Binding-site contacts:
Ligand atom C4 contacts residue THR497 of chain 1.J at 4.2 Å.
Ligand atom N2 contacts residue GLY495 of chain 1.J at 4.4 Å.
Ligand atom C1 contacts residue GLY495 of chain 1.J at 4.5 Å.
Ligand atom C2 contacts residue GLY495 of chain 1.J at 3.8 Å.
Ligand atom C1 contacts residue THR497 of chain 1.J at 1.4 Å.
Ligand atom O7 contacts residue THR497 of chain 1.J at 3.8 Å.
Ligand atom O5 contacts residue THR497 of chain 1.J at 2.4 Å (h-bond).
Ligand atom O5 contacts residue ALA508 of chain 1.J at 4.2 Å.
Ligand atom C5 contacts residue THR497 of chain 1.J at 3.7 Å.
Ligand atom N2 contacts residue THR497 of chain 1.J at 2.8 Å (h-bond).
Ligand atom C3 contacts residue THR497 of chain 1.J at 3.7 Å.
Ligand atom C2 contacts residue THR497 of chain 1.J at 2.3 Å.
Ligand atom O3 contacts residue GLY495 of chain 1.J at 4.5 Å.
Ligand atom C6 contacts residue ALA508 of chain 1.J at 4.2 Å (hydrophobic).
Ligand atom C7 contacts residue THR497 of chain 1.J at 3.5 Å.

Sequence of chain 1.J:
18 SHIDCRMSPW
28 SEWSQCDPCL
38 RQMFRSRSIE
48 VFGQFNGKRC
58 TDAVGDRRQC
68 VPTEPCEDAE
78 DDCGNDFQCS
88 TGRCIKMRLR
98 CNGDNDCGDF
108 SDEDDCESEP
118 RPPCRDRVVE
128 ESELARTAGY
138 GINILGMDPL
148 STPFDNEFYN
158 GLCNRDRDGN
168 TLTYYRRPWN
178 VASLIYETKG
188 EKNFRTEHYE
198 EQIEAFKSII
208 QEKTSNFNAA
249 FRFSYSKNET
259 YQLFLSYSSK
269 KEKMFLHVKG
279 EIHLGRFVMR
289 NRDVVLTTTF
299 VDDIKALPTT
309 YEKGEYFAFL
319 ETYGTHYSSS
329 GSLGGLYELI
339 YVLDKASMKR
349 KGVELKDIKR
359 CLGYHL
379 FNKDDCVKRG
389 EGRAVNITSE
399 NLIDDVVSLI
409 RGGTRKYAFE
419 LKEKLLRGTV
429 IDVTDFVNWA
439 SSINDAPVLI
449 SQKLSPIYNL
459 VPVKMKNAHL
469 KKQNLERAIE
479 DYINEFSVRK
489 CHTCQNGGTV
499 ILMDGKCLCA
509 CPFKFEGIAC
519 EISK

The small molecule below binds the protein below.
Small molecule (SMILES): CC(=O)N[C@@H]1[C@@H](O)[C@H](O)[C@@H](CO)O[C@H]1O